Binding-site contacts:
Ligand atom C1 contacts residue ASN1147 of chain 6.A at 1.4 Å.
Ligand atom C4 contacts residue ASN1147 of chain 6.A at 4.2 Å.
Ligand atom O5 contacts residue PRO1151 of chain 6.A at 4.5 Å.
Ligand atom C7 contacts residue ASN1147 of chain 6.A at 3.1 Å.
Ligand atom C3 contacts residue ASN1147 of chain 6.A at 3.8 Å.
Ligand atom C5 contacts residue ASN1147 of chain 6.A at 3.6 Å.
Ligand atom C2 contacts residue ASN1147 of chain 6.A at 2.5 Å.
Ligand atom O7 contacts residue ASN1147 of chain 6.A at 3.9 Å.
Ligand atom C6 contacts residue HIS1176 of chain 6.A at 4.3 Å.
Ligand atom C8 contacts residue ASN1147 of chain 6.A at 3.4 Å.
Ligand atom C6 contacts residue PRO1151 of chain 6.A at 4.4 Å (hydrophobic).
Ligand atom O6 contacts residue HIS1176 of chain 6.A at 3.0 Å (h-bond).
Ligand atom O6 contacts residue HIS1174 of chain 6.A at 4.5 Å.
Ligand atom N2 contacts residue ASN1147 of chain 6.A at 2.5 Å (h-bond).
Ligand atom O5 contacts residue ASN1147 of chain 6.A at 2.3 Å (h-bond).

Sequence of chain 6.A:
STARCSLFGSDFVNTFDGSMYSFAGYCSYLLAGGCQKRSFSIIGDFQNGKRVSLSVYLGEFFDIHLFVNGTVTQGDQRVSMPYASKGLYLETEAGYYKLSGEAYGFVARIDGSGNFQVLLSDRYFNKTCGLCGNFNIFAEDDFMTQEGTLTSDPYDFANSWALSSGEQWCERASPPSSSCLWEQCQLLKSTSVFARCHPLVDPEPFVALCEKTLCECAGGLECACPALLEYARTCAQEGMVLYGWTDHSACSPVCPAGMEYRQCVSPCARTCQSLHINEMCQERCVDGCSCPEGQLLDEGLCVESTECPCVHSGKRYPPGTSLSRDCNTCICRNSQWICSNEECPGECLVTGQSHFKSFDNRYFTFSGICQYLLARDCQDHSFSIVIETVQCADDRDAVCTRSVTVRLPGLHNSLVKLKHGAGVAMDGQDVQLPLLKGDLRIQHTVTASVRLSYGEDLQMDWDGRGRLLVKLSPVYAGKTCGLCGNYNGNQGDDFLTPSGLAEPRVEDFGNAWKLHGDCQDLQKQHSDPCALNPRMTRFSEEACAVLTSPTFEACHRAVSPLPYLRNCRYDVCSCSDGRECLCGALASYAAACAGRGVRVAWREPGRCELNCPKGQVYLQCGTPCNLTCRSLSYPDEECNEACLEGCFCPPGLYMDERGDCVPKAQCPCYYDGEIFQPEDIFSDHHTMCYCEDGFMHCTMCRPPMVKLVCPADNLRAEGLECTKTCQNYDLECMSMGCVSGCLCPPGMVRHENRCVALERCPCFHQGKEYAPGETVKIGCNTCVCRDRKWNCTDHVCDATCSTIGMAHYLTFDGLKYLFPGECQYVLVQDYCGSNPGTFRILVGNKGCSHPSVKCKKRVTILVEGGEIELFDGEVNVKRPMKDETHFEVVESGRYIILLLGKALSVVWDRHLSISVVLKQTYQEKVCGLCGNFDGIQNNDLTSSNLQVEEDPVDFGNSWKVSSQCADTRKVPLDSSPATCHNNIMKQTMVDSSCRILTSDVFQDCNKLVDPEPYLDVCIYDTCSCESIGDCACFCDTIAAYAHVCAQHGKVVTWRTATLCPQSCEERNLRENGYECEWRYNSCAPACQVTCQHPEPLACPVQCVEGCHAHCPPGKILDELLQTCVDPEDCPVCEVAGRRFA

A protein and the small-molecule ligand that binds it are described below.
Small molecule (SMILES): CC(=O)N[C@@H]1[C@@H](O)[C@H](O)[C@@H](CO)O[C@H]1O